Binding-site contacts:
Ligand atom O6 contacts residue SER728 of chain 1.C at 3.5 Å (h-bond).
Ligand atom C1 contacts residue THR727 of chain 1.C at 4.0 Å.
Ligand atom C5 contacts residue THR727 of chain 1.C at 3.4 Å.
Ligand atom C1 contacts residue ASN725 of chain 1.C at 1.4 Å.
Ligand atom C6 contacts residue THR727 of chain 1.C at 3.8 Å.
Ligand atom O5 contacts residue THR727 of chain 1.C at 3.6 Å.
Ligand atom C4 contacts residue ASN725 of chain 1.C at 4.2 Å.
Ligand atom C5 contacts residue ASN725 of chain 1.C at 3.6 Å.
Ligand atom C7 contacts residue ASN725 of chain 1.C at 3.6 Å.
Ligand atom O5 contacts residue ASN725 of chain 1.C at 2.3 Å (h-bond).
Ligand atom C8 contacts residue ASP714 of chain 1.C at 3.4 Å.
Ligand atom N2 contacts residue ASN725 of chain 1.C at 2.9 Å (h-bond).
Ligand atom O6 contacts residue THR727 of chain 1.C at 3.3 Å (h-bond).
Ligand atom O7 contacts residue ASN725 of chain 1.C at 3.9 Å.
Ligand atom C2 contacts residue ASN725 of chain 1.C at 2.5 Å.
Ligand atom C3 contacts residue ASN725 of chain 1.C at 3.8 Å.

A small-molecule ligand and the protein it binds are described below.
Small molecule (SMILES): CC(=O)N[C@@H]1[C@@H](O)[C@H](O)[C@@H](CO)O[C@H]1O

Sequence of chain 1.C:
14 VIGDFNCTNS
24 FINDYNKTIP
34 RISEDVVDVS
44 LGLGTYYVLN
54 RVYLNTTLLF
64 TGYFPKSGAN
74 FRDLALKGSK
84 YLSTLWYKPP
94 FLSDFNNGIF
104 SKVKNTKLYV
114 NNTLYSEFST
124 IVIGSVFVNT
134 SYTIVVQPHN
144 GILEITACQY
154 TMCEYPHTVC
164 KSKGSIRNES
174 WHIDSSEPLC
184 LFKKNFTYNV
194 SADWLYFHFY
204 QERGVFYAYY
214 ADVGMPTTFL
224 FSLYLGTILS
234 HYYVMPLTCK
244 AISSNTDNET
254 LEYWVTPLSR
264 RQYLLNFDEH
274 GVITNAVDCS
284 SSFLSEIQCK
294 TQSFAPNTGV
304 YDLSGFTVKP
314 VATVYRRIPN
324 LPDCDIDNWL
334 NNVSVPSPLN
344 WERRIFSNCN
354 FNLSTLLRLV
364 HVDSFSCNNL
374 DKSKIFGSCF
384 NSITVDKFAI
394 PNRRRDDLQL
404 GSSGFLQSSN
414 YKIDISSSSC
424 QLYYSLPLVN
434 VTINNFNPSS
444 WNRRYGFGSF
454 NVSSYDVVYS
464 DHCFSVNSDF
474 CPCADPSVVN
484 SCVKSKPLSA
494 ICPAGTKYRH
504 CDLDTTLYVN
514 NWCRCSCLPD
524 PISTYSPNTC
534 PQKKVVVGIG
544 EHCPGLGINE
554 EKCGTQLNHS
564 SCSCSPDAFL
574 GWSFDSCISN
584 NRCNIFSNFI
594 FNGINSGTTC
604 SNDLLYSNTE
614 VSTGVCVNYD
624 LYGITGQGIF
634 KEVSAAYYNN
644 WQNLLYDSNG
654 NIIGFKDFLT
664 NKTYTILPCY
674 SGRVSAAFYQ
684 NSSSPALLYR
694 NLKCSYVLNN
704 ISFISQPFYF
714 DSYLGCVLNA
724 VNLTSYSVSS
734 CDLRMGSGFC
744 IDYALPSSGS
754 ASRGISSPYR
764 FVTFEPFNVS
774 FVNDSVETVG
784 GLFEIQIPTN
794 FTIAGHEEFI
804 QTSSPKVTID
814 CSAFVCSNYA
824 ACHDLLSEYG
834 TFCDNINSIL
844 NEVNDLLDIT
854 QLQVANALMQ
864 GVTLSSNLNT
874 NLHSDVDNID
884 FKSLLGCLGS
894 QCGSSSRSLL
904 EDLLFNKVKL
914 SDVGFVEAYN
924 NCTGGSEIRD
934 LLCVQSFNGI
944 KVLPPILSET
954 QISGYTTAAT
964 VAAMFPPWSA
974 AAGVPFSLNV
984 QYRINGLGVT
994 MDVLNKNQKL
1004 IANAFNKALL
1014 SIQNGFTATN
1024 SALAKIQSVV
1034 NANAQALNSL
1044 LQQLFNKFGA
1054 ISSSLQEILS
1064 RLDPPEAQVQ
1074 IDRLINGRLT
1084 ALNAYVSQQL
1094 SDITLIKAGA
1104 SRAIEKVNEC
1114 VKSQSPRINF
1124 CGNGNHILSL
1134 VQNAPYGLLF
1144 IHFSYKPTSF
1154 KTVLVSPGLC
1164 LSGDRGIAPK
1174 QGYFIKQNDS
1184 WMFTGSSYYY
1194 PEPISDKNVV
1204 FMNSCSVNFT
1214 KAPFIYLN